Binding-site contacts:
Ligand atom C30 contacts residue PRO181 of chain 1.B at 3.9 Å (hydrophobic).
Ligand atom C10 contacts residue SER90 of chain 1.B at 3.5 Å.
Ligand atom C24 contacts residue TYR151 of chain 1.B at 3.6 Å (hydrophobic).
Ligand atom C1 contacts residue MET188 of chain 1.B at 3.4 Å (hydrophobic).
Ligand atom C27 contacts residue THR192 of chain 1.B at 3.8 Å.
Ligand atom O33 contacts residue TYR151 of chain 1.B at 2.6 Å (h-bond).
Ligand atom C26 contacts residue THR91 of chain 1.B at 3.1 Å.
Ligand atom C16 contacts residue MET252 of chain 1.A at 3.8 Å (hydrophobic).
Ligand atom C2 contacts residue SER90 of chain 1.B at 4.0 Å.
Ligand atom C31 contacts residue SER138 of chain 1.B at 3.7 Å.
Ligand atom C6 contacts residue LEU145 of chain 1.B at 3.5 Å (hydrophobic).
Ligand atom O29 contacts residue THR189 of chain 1.B at 3.6 Å.
Ligand atom O11 contacts residue MET188 of chain 1.B at 3.8 Å.
Ligand atom C30 contacts residue THR184 of chain 1.B at 3.9 Å.
Ligand atom C26 contacts residue GLY92 of chain 1.B at 3.6 Å.
Ligand atom C19 contacts residue SER90 of chain 1.B at 2.6 Å.
Ligand atom O29 contacts residue GLY182 of chain 1.B at 3.7 Å.
Ligand atom C26 contacts residue LEU147 of chain 1.B at 3.1 Å (hydrophobic).
Ligand atom O11 contacts residue SER90 of chain 1.B at 2.7 Å (h-bond).
Ligand atom C19 contacts residue THR91 of chain 1.B at 3.9 Å.
Ligand atom C24 contacts residue SER138 of chain 1.B at 4.0 Å.
Ligand atom C11 contacts residue SER90 of chain 1.B at 3.7 Å.
Ligand atom O3 contacts residue GLY182 of chain 1.B at 4.0 Å.
Ligand atom C25 contacts residue TRP242 of chain 1.B at 3.4 Å (hydrophobic).
Ligand atom O11 contacts residue THR91 of chain 1.B at 3.9 Å.
Ligand atom C26 contacts residue THR148 of chain 1.B at 3.7 Å.
Ligand atom C28 contacts residue LEU147 of chain 1.B at 3.4 Å (hydrophobic).
Ligand atom C31 contacts residue TYR151 of chain 1.B at 3.5 Å (hydrophobic).
Ligand atom C30 contacts residue GLY182 of chain 1.B at 3.0 Å.
Ligand atom C34 contacts residue THR192 of chain 1.B at 3.4 Å.
Ligand atom C25 contacts residue MET183 of chain 1.B at 3.9 Å (hydrophobic).
Ligand atom C28 contacts residue GLY92 of chain 1.B at 3.9 Å.
Ligand atom O29 contacts residue MET183 of chain 1.B at 3.8 Å.
Ligand atom C32 contacts residue TYR151 of chain 1.B at 3.4 Å (hydrophobic).
Ligand atom C21 contacts residue THR192 of chain 1.B at 4.0 Å.
Ligand atom C29 contacts residue GLY182 of chain 1.B at 3.4 Å.
Ligand atom C1 contacts residue SER90 of chain 1.B at 3.2 Å.
Ligand atom C19 contacts residue THR148 of chain 1.B at 4.0 Å.
Ligand atom C20 contacts residue THR192 of chain 1.B at 3.4 Å.
Ligand atom O29 contacts residue THR184 of chain 1.B at 3.4 Å (h-bond).

The protein below binds the small molecule below.
Small molecule (SMILES): CC1(C)[C@@H](OC(=O)CCC(=O)O)CC[C@]2(C)[C@H]3C(=O)C=C4[C@@H]5C[C@@](C)(C(=O)O)CC[C@]5(C)CC[C@@]4(C)[C@]3(C)CC[C@@H]12

Sequence of chain 1.A:
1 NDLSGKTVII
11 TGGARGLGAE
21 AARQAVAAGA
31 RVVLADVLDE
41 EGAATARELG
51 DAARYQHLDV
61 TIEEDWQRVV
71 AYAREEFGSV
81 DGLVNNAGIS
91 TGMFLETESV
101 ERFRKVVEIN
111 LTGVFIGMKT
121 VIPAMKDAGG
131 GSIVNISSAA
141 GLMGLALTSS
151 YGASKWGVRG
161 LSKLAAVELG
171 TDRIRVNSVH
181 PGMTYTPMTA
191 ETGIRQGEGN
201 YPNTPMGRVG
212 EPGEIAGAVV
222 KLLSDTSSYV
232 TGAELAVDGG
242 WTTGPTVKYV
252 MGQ

Sequence of chain 1.B:
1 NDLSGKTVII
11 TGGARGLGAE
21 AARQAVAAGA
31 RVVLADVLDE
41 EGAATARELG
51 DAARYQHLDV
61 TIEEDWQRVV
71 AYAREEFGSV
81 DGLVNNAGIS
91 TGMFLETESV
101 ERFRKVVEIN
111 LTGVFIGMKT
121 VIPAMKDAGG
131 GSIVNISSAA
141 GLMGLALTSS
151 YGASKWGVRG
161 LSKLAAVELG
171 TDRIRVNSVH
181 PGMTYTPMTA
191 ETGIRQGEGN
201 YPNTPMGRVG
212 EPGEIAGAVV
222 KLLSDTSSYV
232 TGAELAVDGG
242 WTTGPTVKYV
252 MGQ